Sequence of chain 8.A:
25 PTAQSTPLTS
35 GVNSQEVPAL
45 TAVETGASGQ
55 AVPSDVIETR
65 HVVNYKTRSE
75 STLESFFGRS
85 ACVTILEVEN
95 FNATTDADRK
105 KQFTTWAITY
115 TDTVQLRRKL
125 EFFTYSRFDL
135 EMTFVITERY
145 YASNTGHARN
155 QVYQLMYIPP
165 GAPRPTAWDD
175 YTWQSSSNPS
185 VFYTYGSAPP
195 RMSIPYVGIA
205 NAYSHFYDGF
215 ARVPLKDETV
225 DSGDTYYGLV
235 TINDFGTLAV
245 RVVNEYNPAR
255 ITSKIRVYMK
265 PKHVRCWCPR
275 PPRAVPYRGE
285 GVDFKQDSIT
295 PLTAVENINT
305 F

Sequence of chain 9.A:
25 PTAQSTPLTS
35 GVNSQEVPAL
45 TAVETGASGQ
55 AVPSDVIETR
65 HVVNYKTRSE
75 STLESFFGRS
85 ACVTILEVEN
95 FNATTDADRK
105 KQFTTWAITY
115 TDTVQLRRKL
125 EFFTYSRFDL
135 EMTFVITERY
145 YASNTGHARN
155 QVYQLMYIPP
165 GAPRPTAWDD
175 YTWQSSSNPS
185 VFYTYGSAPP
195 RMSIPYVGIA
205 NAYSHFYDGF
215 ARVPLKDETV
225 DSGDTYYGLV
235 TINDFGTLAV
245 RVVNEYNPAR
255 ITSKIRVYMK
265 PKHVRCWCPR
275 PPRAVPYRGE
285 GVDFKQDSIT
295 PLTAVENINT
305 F

The protein below binds the small molecule below.
Small molecule (SMILES): CC(=O)N[C@H]1[C@H]([C@H](O)[C@H](O)CO)O[C@@](O)(C(=O)O)C[C@@H]1O

Binding-site contacts:
Ligand atom O1B contacts residue SER147 of chain 9.A at 3.1 Å (h-bond).
Ligand atom C1 contacts residue PRO252 of chain 8.A at 4.1 Å (hydrophobic).
Ligand atom O1B contacts residue ALA146 of chain 9.A at 3.2 Å.
Ligand atom N5 contacts residue TYR145 of chain 9.A at 2.6 Å (h-bond).
Ligand atom O4 contacts residue TYR145 of chain 9.A at 4.2 Å.
Ligand atom O1A contacts residue PRO252 of chain 8.A at 3.3 Å.
Ligand atom C6 contacts residue ALA146 of chain 9.A at 4.2 Å (hydrophobic).
Ligand atom C11 contacts residue TYR145 of chain 9.A at 3.7 Å (hydrophobic).
Ligand atom O1A contacts residue ALA146 of chain 9.A at 4.2 Å.
Ligand atom C5 contacts residue TYR145 of chain 9.A at 3.3 Å (hydrophobic).
Ligand atom O1B contacts residue ASN148 of chain 9.A at 4.3 Å.
Ligand atom O10 contacts residue TYR250 of chain 8.A at 2.7 Å (h-bond).
Ligand atom C1 contacts residue SER147 of chain 9.A at 3.6 Å.
Ligand atom C10 contacts residue TYR250 of chain 8.A at 3.5 Å (hydrophobic).
Ligand atom O4 contacts residue ASN251 of chain 8.A at 4.2 Å.
Ligand atom O1A contacts residue SER147 of chain 9.A at 2.8 Å (h-bond).
Ligand atom C4 contacts residue TYR145 of chain 9.A at 3.6 Å (hydrophobic).
Ligand atom C11 contacts residue ARG143 of chain 9.A at 4.0 Å.
Ligand atom C9 contacts residue TYR145 of chain 9.A at 4.2 Å (hydrophobic).
Ligand atom C7 contacts residue TYR145 of chain 9.A at 3.8 Å (hydrophobic).
Ligand atom O4 contacts residue PRO252 of chain 8.A at 3.8 Å.
Ligand atom C4 contacts residue PRO252 of chain 8.A at 3.8 Å (hydrophobic).
Ligand atom C10 contacts residue TYR145 of chain 9.A at 3.6 Å (hydrophobic).
Ligand atom C8 contacts residue ALA146 of chain 9.A at 4.4 Å (hydrophobic).
Ligand atom O4 contacts residue TYR250 of chain 8.A at 3.4 Å.
Ligand atom C1 contacts residue ALA146 of chain 9.A at 3.9 Å (hydrophobic).
Ligand atom O8 contacts residue ALA146 of chain 9.A at 3.3 Å.
Ligand atom C3 contacts residue PRO252 of chain 8.A at 3.9 Å (hydrophobic).
Ligand atom N5 contacts residue TYR250 of chain 8.A at 4.4 Å.
Ligand atom C11 contacts residue TYR250 of chain 8.A at 3.7 Å (hydrophobic).
Ligand atom C6 contacts residue TYR145 of chain 9.A at 3.4 Å (hydrophobic).